Sequence of chain 1.A:
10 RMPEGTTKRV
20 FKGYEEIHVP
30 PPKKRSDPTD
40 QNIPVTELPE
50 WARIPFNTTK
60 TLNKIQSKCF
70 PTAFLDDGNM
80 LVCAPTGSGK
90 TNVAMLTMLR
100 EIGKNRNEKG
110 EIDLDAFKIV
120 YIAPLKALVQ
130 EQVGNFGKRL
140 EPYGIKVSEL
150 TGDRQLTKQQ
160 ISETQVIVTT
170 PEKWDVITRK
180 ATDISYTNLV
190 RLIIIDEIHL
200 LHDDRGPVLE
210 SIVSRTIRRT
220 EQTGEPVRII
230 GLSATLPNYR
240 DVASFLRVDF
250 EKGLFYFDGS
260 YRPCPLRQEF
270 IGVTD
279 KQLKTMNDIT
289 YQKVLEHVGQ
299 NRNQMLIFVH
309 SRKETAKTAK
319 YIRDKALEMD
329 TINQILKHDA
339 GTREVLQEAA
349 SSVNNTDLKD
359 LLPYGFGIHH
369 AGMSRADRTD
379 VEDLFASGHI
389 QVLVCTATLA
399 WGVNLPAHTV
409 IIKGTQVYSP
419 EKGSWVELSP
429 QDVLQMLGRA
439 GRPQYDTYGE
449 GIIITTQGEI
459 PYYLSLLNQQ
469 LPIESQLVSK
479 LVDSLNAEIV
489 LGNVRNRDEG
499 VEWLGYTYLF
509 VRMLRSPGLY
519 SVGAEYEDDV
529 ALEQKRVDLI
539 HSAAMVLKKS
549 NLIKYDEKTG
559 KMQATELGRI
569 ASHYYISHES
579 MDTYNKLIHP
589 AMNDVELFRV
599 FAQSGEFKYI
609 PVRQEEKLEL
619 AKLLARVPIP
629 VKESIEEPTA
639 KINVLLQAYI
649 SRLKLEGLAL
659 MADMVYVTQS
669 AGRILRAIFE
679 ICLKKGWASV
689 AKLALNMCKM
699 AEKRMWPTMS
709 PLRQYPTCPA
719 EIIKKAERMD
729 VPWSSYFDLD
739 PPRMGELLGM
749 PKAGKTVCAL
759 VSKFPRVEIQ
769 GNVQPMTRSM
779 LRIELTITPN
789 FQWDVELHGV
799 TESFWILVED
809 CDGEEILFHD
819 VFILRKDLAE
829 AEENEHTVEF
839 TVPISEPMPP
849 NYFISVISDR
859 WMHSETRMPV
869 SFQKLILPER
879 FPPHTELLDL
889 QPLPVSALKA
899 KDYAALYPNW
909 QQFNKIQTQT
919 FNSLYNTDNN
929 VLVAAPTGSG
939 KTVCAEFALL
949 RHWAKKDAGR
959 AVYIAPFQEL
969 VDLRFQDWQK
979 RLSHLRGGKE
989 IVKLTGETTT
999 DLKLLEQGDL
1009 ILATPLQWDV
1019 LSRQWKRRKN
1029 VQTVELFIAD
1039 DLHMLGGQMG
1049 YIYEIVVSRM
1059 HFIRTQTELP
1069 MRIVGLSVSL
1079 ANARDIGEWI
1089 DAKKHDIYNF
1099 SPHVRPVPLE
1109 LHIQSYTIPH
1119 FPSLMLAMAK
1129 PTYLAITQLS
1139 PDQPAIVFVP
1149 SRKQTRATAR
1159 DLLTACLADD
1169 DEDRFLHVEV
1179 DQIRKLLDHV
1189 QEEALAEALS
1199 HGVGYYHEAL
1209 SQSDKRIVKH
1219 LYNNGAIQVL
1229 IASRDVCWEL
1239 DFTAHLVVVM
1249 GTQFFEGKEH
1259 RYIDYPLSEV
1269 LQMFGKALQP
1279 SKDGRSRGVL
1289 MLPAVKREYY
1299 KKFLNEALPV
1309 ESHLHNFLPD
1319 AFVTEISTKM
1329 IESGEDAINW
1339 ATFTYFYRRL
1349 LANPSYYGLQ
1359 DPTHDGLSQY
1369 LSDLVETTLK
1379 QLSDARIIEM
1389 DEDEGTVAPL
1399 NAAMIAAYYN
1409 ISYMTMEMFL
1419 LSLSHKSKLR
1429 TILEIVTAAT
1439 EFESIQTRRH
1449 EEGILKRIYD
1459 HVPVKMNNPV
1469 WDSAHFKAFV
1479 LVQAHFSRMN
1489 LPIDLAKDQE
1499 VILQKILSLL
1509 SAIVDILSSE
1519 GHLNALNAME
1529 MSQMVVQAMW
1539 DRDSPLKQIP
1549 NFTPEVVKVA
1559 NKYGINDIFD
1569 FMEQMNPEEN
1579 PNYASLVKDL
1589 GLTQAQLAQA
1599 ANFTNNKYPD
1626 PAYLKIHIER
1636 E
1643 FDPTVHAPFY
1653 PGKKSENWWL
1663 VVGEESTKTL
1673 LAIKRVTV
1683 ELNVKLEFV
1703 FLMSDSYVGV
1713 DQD

Binding-site contacts:
Ligand atom N6 contacts residue GLN915 of chain 1.A at 3.1 Å (h-bond).
Ligand atom N6 contacts residue ASN912 of chain 1.A at 3.5 Å (h-bond).
Ligand atom PB contacts residue MN1 of chain 1.D at 2.5 Å.
Ligand atom O2G contacts residue MN1 of chain 1.D at 2.5 Å.
Ligand atom N6 contacts residue TRP908 of chain 1.A at 3.8 Å.
Ligand atom O2B contacts residue SER937 of chain 1.A at 3.2 Å (h-bond).
Ligand atom O2B contacts residue THR935 of chain 1.A at 3.7 Å.
Ligand atom O2A contacts residue THR940 of chain 1.A at 2.8 Å (h-bond).
Ligand atom O3A contacts residue MN1 of chain 1.D at 3.0 Å.
Ligand atom C5' contacts residue GLY936 of chain 1.A at 3.9 Å.
Ligand atom C8 contacts residue GLN915 of chain 1.A at 3.9 Å.
Ligand atom O1A contacts residue GLY938 of chain 1.A at 2.6 Å (h-bond).
Ligand atom O2B contacts residue LYS939 of chain 1.A at 3.3 Å (salt-bridge).
Ligand atom O3B contacts residue LYS939 of chain 1.A at 3.7 Å.
Ligand atom O1A contacts residue SER937 of chain 1.A at 3.5 Å (h-bond).
Ligand atom N7 contacts residue TRP908 of chain 1.A at 3.7 Å.
Ligand atom PA contacts residue THR940 of chain 1.A at 3.9 Å.
Ligand atom O1A contacts residue LYS939 of chain 1.A at 3.4 Å (salt-bridge).
Ligand atom PB contacts residue LYS939 of chain 1.A at 3.6 Å.
Ligand atom O1B contacts residue MN1 of chain 1.D at 2.0 Å.
Ligand atom O3G contacts residue MN1 of chain 1.D at 3.7 Å.
Ligand atom C2 contacts residue TRP908 of chain 1.A at 3.7 Å (hydrophobic).
Ligand atom O3A contacts residue THR940 of chain 1.A at 3.8 Å.
Ligand atom N3 contacts residue TRP908 of chain 1.A at 3.9 Å.
Ligand atom C6 contacts residue TRP908 of chain 1.A at 3.8 Å (hydrophobic).
Ligand atom S1G contacts residue ASP1039 of chain 1.A at 3.1 Å (salt-bridge).
Ligand atom PG contacts residue MN1 of chain 1.D at 2.2 Å.
Ligand atom C4 contacts residue TRP908 of chain 1.A at 3.8 Å (hydrophobic).
Ligand atom O1B contacts residue THR940 of chain 1.A at 3.5 Å (h-bond).
Ligand atom O3G contacts residue ASP1039 of chain 1.A at 3.9 Å.
Ligand atom O2B contacts residue GLY936 of chain 1.A at 2.6 Å (h-bond).
Ligand atom C8 contacts residue GLY938 of chain 1.A at 3.9 Å.
Ligand atom C5 contacts residue TRP908 of chain 1.A at 3.7 Å (hydrophobic).
Ligand atom N7 contacts residue GLN915 of chain 1.A at 3.0 Å (h-bond).
Ligand atom O2G contacts residue THR940 of chain 1.A at 3.8 Å.
Ligand atom S1G contacts residue ASP1038 of chain 1.A at 3.1 Å (salt-bridge).
Ligand atom O3B contacts residue MN1 of chain 1.D at 2.4 Å.
Ligand atom S1G contacts residue MN1 of chain 1.D at 1.9 Å.
Ligand atom O1B contacts residue LYS939 of chain 1.A at 3.1 Å.
Ligand atom O2B contacts residue MN1 of chain 1.D at 3.9 Å.

This protein binds this small molecule.
Small molecule (SMILES): Nc1ncnc2c1ncn2[C@@H]1O[C@H](COP(=O)(O)OP(=O)(O)OP(O)(O)=S)[C@@H](O)[C@H]1O